Sequence of chain 1.B:
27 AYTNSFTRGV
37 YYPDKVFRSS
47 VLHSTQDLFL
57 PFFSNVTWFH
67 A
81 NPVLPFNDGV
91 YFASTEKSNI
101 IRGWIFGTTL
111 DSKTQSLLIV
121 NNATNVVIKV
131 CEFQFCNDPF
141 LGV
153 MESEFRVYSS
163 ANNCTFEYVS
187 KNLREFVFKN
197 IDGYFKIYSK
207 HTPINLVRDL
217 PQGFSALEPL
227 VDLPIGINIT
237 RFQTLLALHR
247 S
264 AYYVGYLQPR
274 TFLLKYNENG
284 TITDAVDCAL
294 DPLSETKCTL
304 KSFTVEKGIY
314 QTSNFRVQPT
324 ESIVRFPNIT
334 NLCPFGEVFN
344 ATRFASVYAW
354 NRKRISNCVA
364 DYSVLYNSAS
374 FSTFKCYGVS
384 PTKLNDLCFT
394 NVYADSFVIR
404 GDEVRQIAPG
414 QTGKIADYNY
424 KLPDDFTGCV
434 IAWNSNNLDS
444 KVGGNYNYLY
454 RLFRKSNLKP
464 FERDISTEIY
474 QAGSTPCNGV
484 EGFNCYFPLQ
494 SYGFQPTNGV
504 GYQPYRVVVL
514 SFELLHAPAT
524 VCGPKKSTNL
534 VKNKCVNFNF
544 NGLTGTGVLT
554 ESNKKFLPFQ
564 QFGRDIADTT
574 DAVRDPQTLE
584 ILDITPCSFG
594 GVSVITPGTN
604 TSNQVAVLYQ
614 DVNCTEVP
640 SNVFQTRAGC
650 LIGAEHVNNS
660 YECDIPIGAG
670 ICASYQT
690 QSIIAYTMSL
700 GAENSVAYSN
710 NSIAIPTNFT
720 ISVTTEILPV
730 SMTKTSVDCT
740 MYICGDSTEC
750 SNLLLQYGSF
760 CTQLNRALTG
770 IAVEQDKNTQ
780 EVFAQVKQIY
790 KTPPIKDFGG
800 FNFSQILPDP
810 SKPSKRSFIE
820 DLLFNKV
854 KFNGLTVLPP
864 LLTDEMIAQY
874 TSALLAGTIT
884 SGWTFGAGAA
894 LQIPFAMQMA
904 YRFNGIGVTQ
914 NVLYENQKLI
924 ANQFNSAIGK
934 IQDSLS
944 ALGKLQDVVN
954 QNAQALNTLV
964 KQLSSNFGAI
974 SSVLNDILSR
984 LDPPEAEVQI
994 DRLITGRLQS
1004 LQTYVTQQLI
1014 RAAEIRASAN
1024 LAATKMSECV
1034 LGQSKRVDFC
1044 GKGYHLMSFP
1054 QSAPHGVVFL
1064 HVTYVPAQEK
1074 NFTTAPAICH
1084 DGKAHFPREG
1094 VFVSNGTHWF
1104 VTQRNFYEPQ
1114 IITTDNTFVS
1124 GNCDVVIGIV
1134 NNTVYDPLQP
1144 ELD

A protein and the small-molecule ligand that binds it are described below.
Small molecule (SMILES): CC(=O)N[C@@H]1[C@@H](O)[C@H](O)[C@@H](CO)O[C@H]1O

Binding-site contacts:
Ligand atom N2 contacts residue ASN616 of chain 1.B at 2.6 Å (h-bond).
Ligand atom C5 contacts residue ASN616 of chain 1.B at 3.7 Å.
Ligand atom C1 contacts residue ASN616 of chain 1.B at 1.4 Å.
Ligand atom C7 contacts residue ASN616 of chain 1.B at 3.7 Å.
Ligand atom C4 contacts residue ASN616 of chain 1.B at 4.2 Å.
Ligand atom C1 contacts residue GLN644 of chain 1.B at 4.3 Å.
Ligand atom C6 contacts residue ASN616 of chain 1.B at 4.5 Å.
Ligand atom O5 contacts residue ASN616 of chain 1.B at 2.5 Å (h-bond).
Ligand atom C3 contacts residue ASN616 of chain 1.B at 3.6 Å.
Ligand atom O7 contacts residue ASN616 of chain 1.B at 4.4 Å.
Ligand atom C2 contacts residue ASN616 of chain 1.B at 2.2 Å.